This protein binds this small molecule.
Small molecule (SMILES): CCNC(=O)c1ccc(NS(C)(=O)=O)cc1

Sequence of chain 1.B:
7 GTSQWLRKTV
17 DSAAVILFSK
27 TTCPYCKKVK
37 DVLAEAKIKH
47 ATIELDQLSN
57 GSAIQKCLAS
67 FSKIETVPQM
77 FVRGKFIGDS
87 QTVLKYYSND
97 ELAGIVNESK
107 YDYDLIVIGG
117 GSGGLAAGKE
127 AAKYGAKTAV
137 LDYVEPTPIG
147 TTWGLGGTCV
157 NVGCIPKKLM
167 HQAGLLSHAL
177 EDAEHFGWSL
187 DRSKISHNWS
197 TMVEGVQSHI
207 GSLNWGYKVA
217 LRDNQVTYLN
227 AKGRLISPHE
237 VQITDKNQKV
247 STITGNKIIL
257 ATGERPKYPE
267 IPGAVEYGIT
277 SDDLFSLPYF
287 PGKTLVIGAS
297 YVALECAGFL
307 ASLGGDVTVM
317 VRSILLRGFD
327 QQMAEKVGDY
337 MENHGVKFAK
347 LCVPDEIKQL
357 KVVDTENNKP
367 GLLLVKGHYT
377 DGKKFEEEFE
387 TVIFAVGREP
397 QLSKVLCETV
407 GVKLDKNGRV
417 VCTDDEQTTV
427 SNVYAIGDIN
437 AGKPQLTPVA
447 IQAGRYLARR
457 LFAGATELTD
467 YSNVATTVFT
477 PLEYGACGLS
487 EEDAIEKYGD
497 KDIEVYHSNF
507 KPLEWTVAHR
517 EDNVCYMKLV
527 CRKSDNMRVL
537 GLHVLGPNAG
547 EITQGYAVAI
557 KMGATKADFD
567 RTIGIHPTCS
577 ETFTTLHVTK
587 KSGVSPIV

Binding-site contacts:
Ligand atom C9 contacts residue GLY460 of chain 1.B at 3.4 Å.
Ligand atom C9 contacts residue ILE49 of chain 1.B at 4.2 Å (hydrophobic).
Ligand atom C8 contacts residue TRP11 of chain 1.B at 3.6 Å (hydrophobic).
Ligand atom C10 contacts residue GLY460 of chain 1.B at 3.9 Å.
Ligand atom C3 contacts residue ALA461 of chain 1.B at 4.0 Å (hydrophobic).
Ligand atom N1 contacts residue ALA459 of chain 1.B at 4.1 Å.
Ligand atom C2 contacts residue ALA459 of chain 1.B at 4.0 Å (hydrophobic).
Ligand atom O2 contacts residue GLY460 of chain 1.B at 3.0 Å (h-bond).
Ligand atom C10 contacts residue ALA461 of chain 1.B at 3.5 Å (hydrophobic).
Ligand atom O1 contacts residue ARG455 of chain 1.B at 3.8 Å.
Ligand atom C1 contacts residue TYR130 of chain 1.B at 3.3 Å (hydrophobic).
Ligand atom C9 contacts residue ALA461 of chain 1.B at 3.7 Å (hydrophobic).
Ligand atom C7 contacts residue GLY460 of chain 1.B at 4.4 Å.
Ligand atom C8 contacts residue LEU54 of chain 1.B at 3.5 Å (hydrophobic).
Ligand atom C8 contacts residue ILE49 of chain 1.B at 3.6 Å (hydrophobic).
Ligand atom S1 contacts residue TRP11 of chain 1.B at 4.0 Å.
Ligand atom S1 contacts residue LEU54 of chain 1.B at 3.9 Å.
Ligand atom O2 contacts residue THR462 of chain 1.B at 4.1 Å.
Ligand atom C10 contacts residue ALA459 of chain 1.B at 3.6 Å (hydrophobic).
Ligand atom C8 contacts residue GLY460 of chain 1.B at 4.4 Å.
Ligand atom O2 contacts residue TRP11 of chain 1.B at 3.2 Å.
Ligand atom O1 contacts residue ALA461 of chain 1.B at 3.8 Å.
Ligand atom C2 contacts residue TYR130 of chain 1.B at 3.1 Å (hydrophobic).
Ligand atom O3 contacts residue LEU54 of chain 1.B at 3.4 Å.
Ligand atom S1 contacts residue GLY460 of chain 1.B at 4.2 Å.
Ligand atom C4 contacts residue ALA461 of chain 1.B at 4.0 Å (hydrophobic).
Ligand atom N2 contacts residue LEU54 of chain 1.B at 3.9 Å.
Ligand atom C9 contacts residue ALA459 of chain 1.B at 4.2 Å (hydrophobic).